Binding-site contacts:
Ligand atom N contacts residue ASN191 of chain 1.A at 3.7 Å.
Ligand atom SD contacts residue LEU220 of chain 1.A at 3.9 Å.
Ligand atom O contacts residue LYS1 of chain 1.B at 2.8 Å (salt-bridge).
Ligand atom CN2 contacts residue HIS104 of chain 1.A at 4.3 Å.
Ligand atom CN2 contacts residue PHE99 of chain 1.A at 4.2 Å (hydrophobic).
Ligand atom CN2 contacts residue THR106 of chain 1.A at 3.4 Å.
Ligand atom N contacts residue LYS1 of chain 1.B at 3.6 Å (salt-bridge).
Ligand atom CN2 contacts residue LYS1 of chain 1.B at 4.3 Å.
Ligand atom C contacts residue LYS1 of chain 1.B at 1.9 Å.
Ligand atom CG contacts residue TYR193 of chain 1.A at 4.2 Å (hydrophobic).
Ligand atom CA contacts residue LYS1 of chain 1.B at 2.7 Å.
Ligand atom O contacts residue LYS2 of chain 1.B at 2.9 Å (salt-bridge).
Ligand atom C contacts residue LYS2 of chain 1.B at 3.2 Å.
Ligand atom CE contacts residue TYR193 of chain 1.A at 4.5 Å (hydrophobic).
Ligand atom N contacts residue GLY218 of chain 1.A at 3.9 Å.
Ligand atom CN2 contacts residue TRP247 of chain 1.A at 4.4 Å (hydrophobic).
Ligand atom CB contacts residue TYR193 of chain 1.A at 3.8 Å (hydrophobic).
Ligand atom CA contacts residue LEU192 of chain 1.A at 3.1 Å (hydrophobic).
Ligand atom O contacts residue PHE99 of chain 1.A at 4.1 Å.
Ligand atom CN1 contacts residue SAH1 of chain 1.G at 3.4 Å.
Ligand atom CG contacts residue LYS1 of chain 1.B at 4.1 Å.
Ligand atom CB contacts residue LYS1 of chain 1.B at 3.9 Å.
Ligand atom CN1 contacts residue LYS1 of chain 1.B at 3.5 Å.
Ligand atom CN2 contacts residue GLY218 of chain 1.A at 3.9 Å.
Ligand atom CB contacts residue TRP247 of chain 1.A at 3.9 Å (hydrophobic).
Ligand atom CN2 contacts residue ASN191 of chain 1.A at 3.4 Å.
Ligand atom CE contacts residue LEU220 of chain 1.A at 4.3 Å (hydrophobic).
Ligand atom SD contacts residue TYR193 of chain 1.A at 4.0 Å.
Ligand atom SD contacts residue GLY218 of chain 1.A at 4.2 Å.
Ligand atom CN2 contacts residue LEU192 of chain 1.A at 3.8 Å (hydrophobic).
Ligand atom N contacts residue LEU192 of chain 1.A at 2.7 Å (h-bond).
Ligand atom CN1 contacts residue ASN191 of chain 1.A at 3.6 Å.
Ligand atom CG contacts residue TRP247 of chain 1.A at 4.4 Å (hydrophobic).
Ligand atom CN1 contacts residue LEU192 of chain 1.A at 3.4 Å (hydrophobic).
Ligand atom O contacts residue TRP247 of chain 1.A at 4.3 Å.
Ligand atom CB contacts residue GLY218 of chain 1.A at 3.6 Å.
Ligand atom SD contacts residue TRP247 of chain 1.A at 4.0 Å.
Ligand atom CN1 contacts residue PHE99 of chain 1.A at 4.3 Å (hydrophobic).
Ligand atom CB contacts residue LEU192 of chain 1.A at 3.2 Å (hydrophobic).

Sequence of chain 1.B:
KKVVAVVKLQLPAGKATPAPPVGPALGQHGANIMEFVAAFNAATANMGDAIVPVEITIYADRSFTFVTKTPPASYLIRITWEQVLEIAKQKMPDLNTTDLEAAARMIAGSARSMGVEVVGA

The small molecule below binds the protein below.
Small molecule (SMILES): CSCC[C@@H](C(=O)O)N(C)C

Sequence of chain 1.A:
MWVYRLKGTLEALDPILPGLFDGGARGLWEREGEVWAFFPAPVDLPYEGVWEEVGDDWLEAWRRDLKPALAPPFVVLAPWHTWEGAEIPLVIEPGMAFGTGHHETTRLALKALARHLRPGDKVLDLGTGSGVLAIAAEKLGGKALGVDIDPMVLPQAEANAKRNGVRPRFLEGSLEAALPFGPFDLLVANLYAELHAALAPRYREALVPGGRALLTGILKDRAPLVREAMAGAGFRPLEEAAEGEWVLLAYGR